Sequence of chain 1.C:
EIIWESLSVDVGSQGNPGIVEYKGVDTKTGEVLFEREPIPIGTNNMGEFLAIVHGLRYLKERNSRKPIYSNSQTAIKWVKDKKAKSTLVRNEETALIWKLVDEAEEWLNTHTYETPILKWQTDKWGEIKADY

Binding-site contacts:
Ligand atom N3 contacts residue DG6 of chain 1.B at 2.9 Å (h-bond).
Ligand atom O4' contacts residue GLN80 of chain 1.C at 3.0 Å.
Ligand atom OP1 contacts residue LYS126 of chain 1.C at 2.9 Å (salt-bridge).
Ligand atom O3' contacts residue ASN78 of chain 1.C at 3.4 Å (h-bond).
Ligand atom C4 contacts residue DG6 of chain 1.B at 3.4 Å.
Ligand atom N3 contacts residue DG3 of chain 1.B at 2.9 Å (h-bond).
Ligand atom O3' contacts residue MG1 of chain 1.D at 2.6 Å.
Ligand atom N1 contacts residue DT2 of chain 1.B at 2.8 Å (h-bond).
Ligand atom O2 contacts residue DG3 of chain 1.B at 2.9 Å (h-bond).
Ligand atom OP1 contacts residue THR129 of chain 1.C at 2.6 Å (h-bond).
Ligand atom N4 contacts residue DG3 of chain 1.B at 2.9 Å (h-bond).
Ligand atom C1' contacts residue GLN80 of chain 1.C at 3.2 Å.
Ligand atom N3 contacts residue ASN51 of chain 1.C at 3.0 Å (h-bond).
Ligand atom O5' contacts residue ASN78 of chain 1.C at 3.0 Å (h-bond).
Ligand atom O3' contacts residue LYS126 of chain 1.C at 3.0 Å (salt-bridge).
Ligand atom N6 contacts residue DT4 of chain 1.B at 3.0 Å (h-bond).
Ligand atom O6 contacts residue DC5 of chain 1.B at 2.9 Å (h-bond).
Ligand atom O2' contacts residue GLN80 of chain 1.C at 3.3 Å (h-bond).
Ligand atom O3' contacts residue MG1 of chain 1.E at 3.2 Å.
Ligand atom C2 contacts residue ASN51 of chain 1.C at 3.4 Å.
Ligand atom N1 contacts residue DC5 of chain 1.B at 2.9 Å (h-bond).
Ligand atom O2 contacts residue DG6 of chain 1.B at 2.9 Å (h-bond).
Ligand atom N2 contacts residue DC5 of chain 1.B at 2.8 Å (h-bond).
Ligand atom O3' contacts residue ASN78 of chain 1.C at 3.4 Å (h-bond).
Ligand atom C4' contacts residue ASN78 of chain 1.C at 3.4 Å.
Ligand atom C2 contacts residue DC5 of chain 1.B at 3.3 Å.
Ligand atom N3 contacts residue DG3 of chain 1.B at 3.3 Å.
Ligand atom C2 contacts residue DG3 of chain 1.B at 3.4 Å.
Ligand atom O2' contacts residue GLU55 of chain 1.C at 2.9 Å (salt-bridge).
Ligand atom N1 contacts residue DT4 of chain 1.B at 2.8 Å (h-bond).
Ligand atom N2 contacts residue DG6 of chain 1.B at 3.3 Å (h-bond).
Ligand atom C2 contacts residue DG6 of chain 1.B at 3.3 Å.
Ligand atom O2' contacts residue ASN78 of chain 1.C at 2.7 Å (h-bond).
Ligand atom N3 contacts residue DG6 of chain 1.B at 3.2 Å (h-bond).
Ligand atom N4 contacts residue DG6 of chain 1.B at 2.8 Å (h-bond).
Ligand atom N6 contacts residue DT2 of chain 1.B at 2.9 Å (h-bond).
Ligand atom OP1 contacts residue ASN78 of chain 1.C at 3.3 Å.
Ligand atom N3 contacts residue GLN80 of chain 1.C at 3.2 Å (h-bond).
Ligand atom O3' contacts residue GLU55 of chain 1.C at 3.3 Å (salt-bridge).
Ligand atom O2' contacts residue GLN80 of chain 1.C at 3.0 Å (h-bond).

The protein below binds the small molecule below.
Small molecule (SMILES): Nc1ccn([C@@H]2O[C@H](CO[P](=O)(O)O[C@H]3[C@@H](O)[C@H](n4ccc(=O)[nH]c4=O)O[C@@H]3CO)[C@@H](O[P](=O)(O)OC[C@H]3O[C@@H](n4cnc5c(=O)nc(N)[nH]c54)[C@H](O)[C@@H]3O[P](=O)(O)OC[C@H]3O[C@@H](n4cnc5c(N)ncnc54)[C@H](O)[C@@H]3O[P](=O)(O)OC[C@H]3O[C@@H](n4ccc(N)nc4=O)[C@H](O)[C@@H]3O[P](=O)(O)OC[C@H]3O[C@@H](n4cnc5c(N)ncnc54)[C@H](O)[C@@H]3O)[C@H]2O)c(=O)n1